A small-molecule ligand and the protein it binds are described below.
Small molecule (SMILES): Cc1ccc(NC(=O)c2ccc(CN3CCN(C)CC3)cc2)cc1Nc1nccc(-c2cccnc2)n1

Sequence of chain 1.A:
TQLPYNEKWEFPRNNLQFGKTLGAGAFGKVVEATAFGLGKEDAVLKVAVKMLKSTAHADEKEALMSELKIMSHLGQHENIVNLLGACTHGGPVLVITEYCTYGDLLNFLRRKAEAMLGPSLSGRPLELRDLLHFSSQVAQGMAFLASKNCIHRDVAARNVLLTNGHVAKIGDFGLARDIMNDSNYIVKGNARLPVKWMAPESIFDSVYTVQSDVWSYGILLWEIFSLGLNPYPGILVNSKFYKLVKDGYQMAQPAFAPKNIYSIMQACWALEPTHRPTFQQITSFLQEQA

Binding-site contacts:
Ligand atom N10 contacts residue VAL66 of chain 1.A at 3.5 Å.
Ligand atom C22 contacts residue ASP220 of chain 1.A at 3.5 Å.
Ligand atom N21 contacts residue GLU103 of chain 1.A at 3.0 Å (salt-bridge).
Ligand atom C18 contacts residue LYS86 of chain 1.A at 3.6 Å.
Ligand atom C54 contacts residue HIS200 of chain 1.A at 3.6 Å.
Ligand atom C50 contacts residue ASP220 of chain 1.A at 3.8 Å.
Ligand atom N21 contacts residue ASP220 of chain 1.A at 3.6 Å.
Ligand atom C17 contacts residue MET107 of chain 1.A at 3.6 Å (hydrophobic).
Ligand atom N13 contacts residue THR133 of chain 1.A at 3.0 Å (h-bond).
Ligand atom C7 contacts residue LEU209 of chain 1.A at 3.8 Å (hydrophobic).
Ligand atom C25 contacts residue GLU103 of chain 1.A at 3.6 Å.
Ligand atom C52 contacts residue ILE199 of chain 1.A at 3.4 Å (hydrophobic).
Ligand atom C19 contacts residue THR133 of chain 1.A at 3.4 Å.
Ligand atom C54 contacts residue ARG201 of chain 1.A at 3.7 Å.
Ligand atom N21 contacts residue MET107 of chain 1.A at 3.6 Å.
Ligand atom C16 contacts residue GLU103 of chain 1.A at 3.4 Å.
Ligand atom N51 contacts residue ILE199 of chain 1.A at 3.1 Å (h-bond).
Ligand atom C11 contacts residue VAL66 of chain 1.A at 3.5 Å (hydrophobic).
Ligand atom C17 contacts residue GLU103 of chain 1.A at 3.1 Å.
Ligand atom N8 contacts residue LEU209 of chain 1.A at 3.7 Å.
Ligand atom C53 contacts residue CYS198 of chain 1.A at 3.7 Å (hydrophobic).
Ligand atom C12 contacts residue PHE221 of chain 1.A at 3.4 Å (hydrophobic).
Ligand atom C20 contacts residue THR133 of chain 1.A at 3.2 Å.
Ligand atom C18 contacts residue THR133 of chain 1.A at 3.6 Å.
Ligand atom C14 contacts residue THR133 of chain 1.A at 3.4 Å.
Ligand atom C11 contacts residue PHE221 of chain 1.A at 3.7 Å (hydrophobic).
Ligand atom C2 contacts residue CYS136 of chain 1.A at 3.0 Å (hydrophobic).
Ligand atom C54 contacts residue ILE199 of chain 1.A at 3.8 Å (hydrophobic).
Ligand atom O29 contacts residue GLY219 of chain 1.A at 3.4 Å.
Ligand atom N51 contacts residue HIS200 of chain 1.A at 3.3 Å (h-bond).
Ligand atom O29 contacts residue ASP220 of chain 1.A at 3.2 Å (salt-bridge).
Ligand atom C50 contacts residue HIS200 of chain 1.A at 3.2 Å.
Ligand atom N3 contacts residue CYS136 of chain 1.A at 2.8 Å (h-bond).
Ligand atom C20 contacts residue LYS86 of chain 1.A at 3.5 Å.
Ligand atom C17 contacts residue LYS86 of chain 1.A at 3.6 Å.
Ligand atom C53 contacts residue ILE199 of chain 1.A at 3.6 Å (hydrophobic).
Ligand atom N8 contacts residue ALA84 of chain 1.A at 3.8 Å.
Ligand atom C16 contacts residue LYS86 of chain 1.A at 3.8 Å.
Ligand atom C49 contacts residue HIS200 of chain 1.A at 3.7 Å.
Ligand atom N3 contacts residue TYR135 of chain 1.A at 3.8 Å.